Binding-site contacts:
Ligand atom C4 contacts residue ASN190 of chain 1.B at 4.2 Å.
Ligand atom C6 contacts residue ARG143 of chain 1.B at 3.1 Å.
Ligand atom C2 contacts residue ASN190 of chain 1.B at 2.6 Å.
Ligand atom N2 contacts residue ASN190 of chain 1.B at 3.2 Å (h-bond).
Ligand atom C5 contacts residue ASN190 of chain 1.B at 3.5 Å.
Ligand atom C3 contacts residue ASN190 of chain 1.B at 3.9 Å.
Ligand atom O6 contacts residue ARG143 of chain 1.B at 3.2 Å (salt-bridge).
Ligand atom C1 contacts residue ASN190 of chain 1.B at 1.4 Å.
Ligand atom O7 contacts residue ASN190 of chain 1.B at 3.6 Å (h-bond).
Ligand atom C7 contacts residue ASN190 of chain 1.B at 3.6 Å.
Ligand atom C6 contacts residue ASN190 of chain 1.B at 4.2 Å.
Ligand atom O5 contacts residue ASN190 of chain 1.B at 2.2 Å (h-bond).

Sequence of chain 1.B:
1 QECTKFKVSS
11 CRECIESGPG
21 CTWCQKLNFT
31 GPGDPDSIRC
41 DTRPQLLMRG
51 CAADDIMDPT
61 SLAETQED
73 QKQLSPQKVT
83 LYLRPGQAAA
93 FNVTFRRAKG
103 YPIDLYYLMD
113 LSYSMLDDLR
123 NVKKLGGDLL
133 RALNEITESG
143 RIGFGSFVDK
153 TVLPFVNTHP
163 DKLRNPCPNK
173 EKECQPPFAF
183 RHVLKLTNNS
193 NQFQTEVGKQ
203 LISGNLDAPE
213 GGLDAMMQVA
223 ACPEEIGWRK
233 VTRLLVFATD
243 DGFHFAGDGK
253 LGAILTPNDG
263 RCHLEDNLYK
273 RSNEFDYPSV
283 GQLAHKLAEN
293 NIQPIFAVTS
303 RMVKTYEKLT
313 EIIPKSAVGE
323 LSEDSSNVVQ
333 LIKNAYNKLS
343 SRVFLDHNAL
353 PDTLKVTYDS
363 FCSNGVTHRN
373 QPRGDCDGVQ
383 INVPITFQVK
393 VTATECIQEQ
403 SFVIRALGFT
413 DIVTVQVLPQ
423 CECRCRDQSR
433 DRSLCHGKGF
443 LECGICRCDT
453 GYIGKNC

This small molecule binds to this protein.
Small molecule (SMILES): CC(=O)N[C@@H]1[C@@H](O)[C@H](O)[C@@H](CO)O[C@H]1O